Binding-site contacts:
Ligand atom C5 contacts residue GLU150 of chain 1.B at 4.4 Å.
Ligand atom C7 contacts residue ASN154 of chain 1.B at 3.3 Å.
Ligand atom C8 contacts residue THR156 of chain 1.B at 4.0 Å.
Ligand atom C6 contacts residue GLU147 of chain 1.B at 3.6 Å.
Ligand atom C4 contacts residue ASN154 of chain 1.B at 3.9 Å.
Ligand atom O6 contacts residue SER151 of chain 1.B at 4.4 Å.
Ligand atom C1 contacts residue GLU150 of chain 1.B at 4.0 Å.
Ligand atom C5 contacts residue ASN154 of chain 1.B at 3.0 Å.
Ligand atom O6 contacts residue GLU150 of chain 1.B at 3.4 Å.
Ligand atom N2 contacts residue THR156 of chain 1.B at 4.0 Å.
Ligand atom O6 contacts residue GLU147 of chain 1.B at 3.2 Å (salt-bridge).
Ligand atom O5 contacts residue ASN154 of chain 1.B at 2.3 Å (h-bond).
Ligand atom C1 contacts residue GLU147 of chain 1.B at 4.3 Å.
Ligand atom C2 contacts residue GLU147 of chain 1.B at 4.3 Å.
Ligand atom C7 contacts residue THR156 of chain 1.B at 4.4 Å.
Ligand atom C6 contacts residue ASN154 of chain 1.B at 4.2 Å.
Ligand atom N2 contacts residue GLU147 of chain 1.B at 3.5 Å (salt-bridge).
Ligand atom O7 contacts residue ASN154 of chain 1.B at 3.1 Å (h-bond).
Ligand atom C8 contacts residue ASN154 of chain 1.B at 4.1 Å.
Ligand atom N2 contacts residue ASN154 of chain 1.B at 2.7 Å (h-bond).
Ligand atom C1 contacts residue ASN154 of chain 1.B at 1.4 Å.
Ligand atom C7 contacts residue GLU147 of chain 1.B at 4.1 Å.
Ligand atom C3 contacts residue ASN154 of chain 1.B at 3.5 Å.
Ligand atom C2 contacts residue ASN154 of chain 1.B at 2.5 Å.
Ligand atom C8 contacts residue GLU147 of chain 1.B at 3.9 Å.
Ligand atom O5 contacts residue GLU150 of chain 1.B at 3.3 Å.
Ligand atom C6 contacts residue GLU150 of chain 1.B at 4.4 Å.

This protein binds this small molecule.
Small molecule (SMILES): CC(=O)N[C@H]1[C@H](O[C@H]2[C@H](O)[C@@H](NC(C)=O)CO[C@@H]2CO)O[C@H](CO)[C@@H](O)[C@@H]1O

Sequence of chain 1.B:
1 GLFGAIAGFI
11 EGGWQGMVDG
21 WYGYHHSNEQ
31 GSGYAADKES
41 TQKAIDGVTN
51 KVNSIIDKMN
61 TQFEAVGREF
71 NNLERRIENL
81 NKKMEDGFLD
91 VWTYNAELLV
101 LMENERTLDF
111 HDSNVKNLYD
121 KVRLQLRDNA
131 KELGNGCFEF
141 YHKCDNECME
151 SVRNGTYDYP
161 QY